Sequence of chain 1.B:
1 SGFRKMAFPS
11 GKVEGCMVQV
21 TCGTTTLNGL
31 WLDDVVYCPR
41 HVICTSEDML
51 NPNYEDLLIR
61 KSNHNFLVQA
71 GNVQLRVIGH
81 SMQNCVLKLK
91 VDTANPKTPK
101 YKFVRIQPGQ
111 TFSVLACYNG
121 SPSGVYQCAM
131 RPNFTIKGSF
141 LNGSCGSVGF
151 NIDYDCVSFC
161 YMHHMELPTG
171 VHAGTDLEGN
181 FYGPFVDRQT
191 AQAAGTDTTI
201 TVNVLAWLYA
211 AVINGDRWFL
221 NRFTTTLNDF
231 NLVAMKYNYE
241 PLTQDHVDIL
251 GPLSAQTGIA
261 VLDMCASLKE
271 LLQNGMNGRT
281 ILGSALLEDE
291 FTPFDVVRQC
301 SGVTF

Sequence of chain 1.A:
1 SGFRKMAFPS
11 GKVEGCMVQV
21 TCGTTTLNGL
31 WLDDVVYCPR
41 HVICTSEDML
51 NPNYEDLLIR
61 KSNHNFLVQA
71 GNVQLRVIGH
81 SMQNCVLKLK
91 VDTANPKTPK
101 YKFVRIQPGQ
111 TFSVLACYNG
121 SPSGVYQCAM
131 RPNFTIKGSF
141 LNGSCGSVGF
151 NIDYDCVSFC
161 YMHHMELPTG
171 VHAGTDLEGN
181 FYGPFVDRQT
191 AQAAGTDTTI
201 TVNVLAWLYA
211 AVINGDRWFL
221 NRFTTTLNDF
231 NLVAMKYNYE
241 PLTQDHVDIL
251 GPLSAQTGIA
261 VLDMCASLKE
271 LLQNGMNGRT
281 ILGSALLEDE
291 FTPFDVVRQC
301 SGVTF

Binding-site contacts:
Ligand atom N08 contacts residue HIS164 of chain 1.B at 2.8 Å (h-bond).
Ligand atom O26 contacts residue GLU166 of chain 1.B at 3.3 Å (salt-bridge).
Ligand atom C29 contacts residue MET165 of chain 1.B at 3.0 Å (hydrophobic).
Ligand atom O03 contacts residue HIS41 of chain 1.B at 3.5 Å (h-bond).
Ligand atom O18 contacts residue LEU167 of chain 1.B at 3.5 Å (h-bond).
Ligand atom O38 contacts residue GLY143 of chain 1.B at 3.1 Å.
Ligand atom O37 contacts residue HIS172 of chain 1.B at 3.3 Å.
Ligand atom C09 contacts residue HIS164 of chain 1.B at 3.6 Å.
Ligand atom O37 contacts residue HIS163 of chain 1.B at 2.8 Å (h-bond).
Ligand atom C05 contacts residue GLY143 of chain 1.B at 3.4 Å.
Ligand atom C07 contacts residue CYS145 of chain 1.B at 2.6 Å (hydrophobic).
Ligand atom N35 contacts residue PHE140 of chain 1.B at 2.9 Å (h-bond).
Ligand atom N14 contacts residue GLU166 of chain 1.B at 3.5 Å (salt-bridge).
Ligand atom C31 contacts residue CYS145 of chain 1.B at 3.0 Å (hydrophobic).
Ligand atom C28 contacts residue HIS41 of chain 1.B at 3.4 Å.
Ligand atom N08 contacts residue CYS145 of chain 1.B at 3.1 Å (h-bond).
Ligand atom C05 contacts residue CYS145 of chain 1.B at 2.8 Å (hydrophobic).
Ligand atom C29 contacts residue ASP187 of chain 1.B at 3.5 Å.
Ligand atom C04 contacts residue GLY143 of chain 1.B at 3.6 Å.
Ligand atom C10 contacts residue HIS164 of chain 1.B at 3.5 Å.
Ligand atom C29 contacts residue HIS41 of chain 1.B at 3.4 Å.
Ligand atom C24 contacts residue GLN189 of chain 1.B at 3.4 Å.
Ligand atom C31 contacts residue HIS163 of chain 1.B at 3.5 Å.
Ligand atom N35 contacts residue SER1 of chain 1.A at 3.3 Å (h-bond).
Ligand atom O26 contacts residue MET165 of chain 1.B at 2.9 Å.
Ligand atom O38 contacts residue LEU27 of chain 1.B at 3.2 Å.
Ligand atom N35 contacts residue GLU166 of chain 1.B at 3.1 Å (salt-bridge).
Ligand atom O22 contacts residue GLN189 of chain 1.B at 3.4 Å.
Ligand atom C20 contacts residue PRO168 of chain 1.B at 3.4 Å (hydrophobic).
Ligand atom C06 contacts residue CYS145 of chain 1.B at 1.8 Å (hydrophobic).
Ligand atom C05 contacts residue ASN142 of chain 1.B at 3.4 Å.
Ligand atom O38 contacts residue CYS145 of chain 1.B at 3.2 Å.
Ligand atom C28 contacts residue MET165 of chain 1.B at 3.1 Å (hydrophobic).
Ligand atom C28 contacts residue MET49 of chain 1.B at 3.3 Å (hydrophobic).
Ligand atom C01 contacts residue THR26 of chain 1.B at 3.2 Å.
Ligand atom C23 contacts residue GLN189 of chain 1.B at 3.4 Å.
Ligand atom C29 contacts residue MET49 of chain 1.B at 3.0 Å (hydrophobic).
Ligand atom N17 contacts residue GLU166 of chain 1.B at 3.5 Å (salt-bridge).
Ligand atom O37 contacts residue PHE140 of chain 1.B at 3.3 Å.
Ligand atom C04 contacts residue CYS145 of chain 1.B at 3.1 Å (hydrophobic).

A small-molecule ligand and the protein it binds are described below.
Small molecule (SMILES): C#CC[C@@H](C(=O)N[C@H](CCC(=O)OCC)C[C@@H]1CCNC1=O)n1cccc(NC(=O)c2cc(C)on2)c1=O